Sequence of chain 1.J:
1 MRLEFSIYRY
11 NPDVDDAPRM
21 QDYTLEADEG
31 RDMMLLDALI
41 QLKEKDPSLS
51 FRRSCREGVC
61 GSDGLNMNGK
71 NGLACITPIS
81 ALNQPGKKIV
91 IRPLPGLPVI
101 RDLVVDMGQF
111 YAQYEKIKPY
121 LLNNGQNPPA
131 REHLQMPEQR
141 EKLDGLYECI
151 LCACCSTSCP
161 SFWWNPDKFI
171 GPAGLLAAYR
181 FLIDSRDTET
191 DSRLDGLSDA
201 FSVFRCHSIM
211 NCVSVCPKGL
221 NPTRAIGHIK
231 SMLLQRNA

Binding-site contacts:
Ligand atom C16 contacts residue ILE28 of chain 1.K at 3.9 Å (hydrophobic).
Ligand atom C1 contacts residue HIS207 of chain 1.J at 3.9 Å.
Ligand atom C6 contacts residue HEM1 of chain 1.JA at 3.7 Å.
Ligand atom C8 contacts residue PRO160 of chain 1.J at 4.1 Å (hydrophobic).
Ligand atom O9 contacts residue TRP164 of chain 1.J at 3.1 Å (h-bond).
Ligand atom O7 contacts residue ARG31 of chain 1.K at 4.1 Å.
Ligand atom C8 contacts residue TRP164 of chain 1.J at 4.0 Å (hydrophobic).
Ligand atom O9 contacts residue ARG31 of chain 1.K at 2.9 Å (salt-bridge).
Ligand atom O7 contacts residue HIS207 of chain 1.J at 3.0 Å.
Ligand atom C2 contacts residue HIS207 of chain 1.J at 3.9 Å.
Ligand atom S4 contacts residue SER27 of chain 1.K at 3.4 Å (h-bond).
Ligand atom C6 contacts residue ARG31 of chain 1.K at 4.0 Å.
Ligand atom C1 contacts residue ARG31 of chain 1.K at 3.1 Å.
Ligand atom O7 contacts residue ILE209 of chain 1.J at 3.6 Å.
Ligand atom C1 contacts residue ASP82 of chain 1.L at 3.3 Å.
Ligand atom C15 contacts residue TRP164 of chain 1.J at 3.4 Å (hydrophobic).
Ligand atom C2 contacts residue ILE209 of chain 1.J at 3.7 Å (hydrophobic).
Ligand atom C11 contacts residue ILE28 of chain 1.K at 3.7 Å (hydrophobic).
Ligand atom C5 contacts residue ARG31 of chain 1.K at 4.2 Å.
Ligand atom C3 contacts residue ARG31 of chain 1.K at 3.6 Å.
Ligand atom C11 contacts residue PRO160 of chain 1.J at 3.8 Å (hydrophobic).
Ligand atom C3 contacts residue ILE209 of chain 1.J at 3.9 Å (hydrophobic).
Ligand atom C5 contacts residue HEM1 of chain 1.JA at 4.0 Å.
Ligand atom C2 contacts residue ARG31 of chain 1.K at 3.4 Å.
Ligand atom C15 contacts residue ILE28 of chain 1.K at 4.1 Å (hydrophobic).
Ligand atom C8 contacts residue ARG31 of chain 1.K at 3.6 Å.
Ligand atom N10 contacts residue PRO160 of chain 1.J at 3.4 Å.
Ligand atom C12 contacts residue PRO160 of chain 1.J at 4.1 Å (hydrophobic).
Ligand atom S4 contacts residue ARG31 of chain 1.K at 4.0 Å.
Ligand atom O9 contacts residue PHE83 of chain 1.L at 3.7 Å.
Ligand atom C13 contacts residue ILE28 of chain 1.K at 4.0 Å (hydrophobic).
Ligand atom C1 contacts residue SER161 of chain 1.J at 3.6 Å.
Ligand atom S4 contacts residue ILE28 of chain 1.K at 3.6 Å.
Ligand atom C12 contacts residue ILE28 of chain 1.K at 3.8 Å (hydrophobic).
Ligand atom C5 contacts residue SER27 of chain 1.K at 2.9 Å.
Ligand atom C16 contacts residue TRP164 of chain 1.J at 3.4 Å (hydrophobic).
Ligand atom C14 contacts residue ILE28 of chain 1.K at 4.2 Å (hydrophobic).
Ligand atom N10 contacts residue ILE28 of chain 1.K at 4.2 Å.
Ligand atom C6 contacts residue HIS207 of chain 1.J at 3.5 Å.
Ligand atom C6 contacts residue SER27 of chain 1.K at 4.0 Å.

Sequence of chain 1.L:
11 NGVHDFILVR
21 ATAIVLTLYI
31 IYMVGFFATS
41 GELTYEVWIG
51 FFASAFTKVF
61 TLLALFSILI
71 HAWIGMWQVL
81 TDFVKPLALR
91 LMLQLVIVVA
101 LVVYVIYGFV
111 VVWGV

This small molecule binds to this protein.
Small molecule (SMILES): CC1=C(C(=O)Nc2ccccc2)SCCO1

Sequence of chain 1.K:
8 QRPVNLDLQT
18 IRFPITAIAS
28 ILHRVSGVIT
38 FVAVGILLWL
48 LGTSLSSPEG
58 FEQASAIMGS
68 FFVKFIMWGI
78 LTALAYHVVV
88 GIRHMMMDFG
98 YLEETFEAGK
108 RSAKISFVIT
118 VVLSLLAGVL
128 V